Sequence of chain 58.C:
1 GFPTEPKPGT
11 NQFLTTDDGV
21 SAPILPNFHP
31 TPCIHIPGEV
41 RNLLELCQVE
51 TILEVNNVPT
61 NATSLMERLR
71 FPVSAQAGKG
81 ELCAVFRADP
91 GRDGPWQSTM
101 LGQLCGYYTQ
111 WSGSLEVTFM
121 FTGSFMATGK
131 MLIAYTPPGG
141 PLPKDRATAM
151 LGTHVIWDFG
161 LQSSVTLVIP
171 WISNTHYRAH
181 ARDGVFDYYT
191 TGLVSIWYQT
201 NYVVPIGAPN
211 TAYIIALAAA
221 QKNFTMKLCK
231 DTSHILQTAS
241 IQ

Sequence of chain 59.C:
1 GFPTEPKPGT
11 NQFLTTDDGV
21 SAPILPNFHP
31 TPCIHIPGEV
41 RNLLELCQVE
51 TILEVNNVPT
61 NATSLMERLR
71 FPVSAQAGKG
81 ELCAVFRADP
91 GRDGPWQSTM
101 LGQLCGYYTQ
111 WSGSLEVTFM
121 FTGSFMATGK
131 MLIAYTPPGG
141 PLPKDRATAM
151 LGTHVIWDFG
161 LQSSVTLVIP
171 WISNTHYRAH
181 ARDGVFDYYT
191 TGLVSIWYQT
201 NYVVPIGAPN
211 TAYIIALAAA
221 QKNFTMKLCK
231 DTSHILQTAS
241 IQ

Sequence of chain 58.A:
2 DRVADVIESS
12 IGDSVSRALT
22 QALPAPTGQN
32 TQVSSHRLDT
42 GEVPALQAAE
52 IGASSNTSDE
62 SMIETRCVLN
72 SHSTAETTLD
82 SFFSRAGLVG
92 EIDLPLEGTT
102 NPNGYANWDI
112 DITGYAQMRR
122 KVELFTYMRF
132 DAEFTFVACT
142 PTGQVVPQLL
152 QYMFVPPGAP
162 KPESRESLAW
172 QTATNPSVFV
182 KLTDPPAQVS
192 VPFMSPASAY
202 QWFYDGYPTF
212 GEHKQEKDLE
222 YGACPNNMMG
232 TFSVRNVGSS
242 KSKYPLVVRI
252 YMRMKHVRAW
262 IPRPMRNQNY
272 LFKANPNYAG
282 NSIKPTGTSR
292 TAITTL

A small-molecule ligand and the protein it binds are described below.
Small molecule (SMILES): Cc1cc(CCCCCCCOc2ccc(C3=NCCO3)cc2)on1

Binding-site contacts:
Ligand atom C6B contacts residue ILE113 of chain 58.A at 4.0 Å (hydrophobic).
Ligand atom C2C contacts residue VAL192 of chain 58.A at 3.7 Å (hydrophobic).
Ligand atom C4A contacts residue THR114 of chain 58.A at 3.5 Å.
Ligand atom N3A contacts residue ILE113 of chain 58.A at 3.8 Å.
Ligand atom C31 contacts residue VAL179 of chain 58.A at 3.3 Å (hydrophobic).
Ligand atom C5C contacts residue ILE111 of chain 58.A at 3.8 Å (hydrophobic).
Ligand atom C2B contacts residue TYR201 of chain 58.A at 3.5 Å (hydrophobic).
Ligand atom N2 contacts residue PHE233 of chain 58.A at 3.7 Å.
Ligand atom C3B contacts residue ASN228 of chain 58.A at 4.0 Å.
Ligand atom C5C contacts residue PHE135 of chain 58.A at 3.5 Å (hydrophobic).
Ligand atom C3B contacts residue TRP203 of chain 58.A at 3.1 Å (hydrophobic).
Ligand atom C4B contacts residue ILE113 of chain 58.A at 4.0 Å (hydrophobic).
Ligand atom C5B contacts residue ILE113 of chain 58.A at 3.5 Å (hydrophobic).
Ligand atom C5B contacts residue ILE111 of chain 58.A at 3.9 Å (hydrophobic).
Ligand atom C4A contacts residue ASP112 of chain 58.A at 2.6 Å.
Ligand atom C2A contacts residue TRP203 of chain 58.A at 3.6 Å (hydrophobic).
Ligand atom C31 contacts residue PRO177 of chain 58.A at 3.9 Å (hydrophobic).
Ligand atom N2 contacts residue PHE155 of chain 58.A at 3.5 Å.
Ligand atom C5A contacts residue ASN228 of chain 58.A at 4.0 Å.
Ligand atom O1A contacts residue ASN228 of chain 58.A at 3.7 Å.
Ligand atom C4B contacts residue TRP203 of chain 58.A at 3.5 Å (hydrophobic).
Ligand atom C31 contacts residue ILE24 of chain 58.C at 3.6 Å (hydrophobic).
Ligand atom N3A contacts residue THR114 of chain 58.A at 4.0 Å.
Ligand atom C2C contacts residue PHE155 of chain 58.A at 3.9 Å (hydrophobic).
Ligand atom C5 contacts residue PHE155 of chain 58.A at 3.9 Å (hydrophobic).
Ligand atom C4C contacts residue PHE135 of chain 58.A at 3.8 Å (hydrophobic).
Ligand atom O1 contacts residue PHE155 of chain 58.A at 3.4 Å.
Ligand atom C5B contacts residue ASP112 of chain 58.A at 4.0 Å.
Ligand atom C4 contacts residue ILE24 of chain 58.C at 4.0 Å (hydrophobic).
Ligand atom O1A contacts residue TRP203 of chain 58.A at 3.3 Å.
Ligand atom C2B contacts residue TRP203 of chain 58.A at 4.0 Å (hydrophobic).
Ligand atom C6C contacts residue TYR201 of chain 58.A at 3.9 Å (hydrophobic).
Ligand atom C5 contacts residue PHE233 of chain 58.A at 4.0 Å (hydrophobic).
Ligand atom C5A contacts residue ASP112 of chain 58.A at 4.0 Å.
Ligand atom C2A contacts residue ASP112 of chain 58.A at 3.8 Å.
Ligand atom C4C contacts residue VAL192 of chain 58.A at 3.5 Å (hydrophobic).
Ligand atom N3A contacts residue ASP112 of chain 58.A at 2.5 Å (salt-bridge).
Ligand atom O1 contacts residue PHE233 of chain 58.A at 3.1 Å.
Ligand atom O1B contacts residue TYR201 of chain 58.A at 3.4 Å.
Ligand atom C3C contacts residue PHE135 of chain 58.A at 3.8 Å (hydrophobic).